Sequence of chain 1.IA:
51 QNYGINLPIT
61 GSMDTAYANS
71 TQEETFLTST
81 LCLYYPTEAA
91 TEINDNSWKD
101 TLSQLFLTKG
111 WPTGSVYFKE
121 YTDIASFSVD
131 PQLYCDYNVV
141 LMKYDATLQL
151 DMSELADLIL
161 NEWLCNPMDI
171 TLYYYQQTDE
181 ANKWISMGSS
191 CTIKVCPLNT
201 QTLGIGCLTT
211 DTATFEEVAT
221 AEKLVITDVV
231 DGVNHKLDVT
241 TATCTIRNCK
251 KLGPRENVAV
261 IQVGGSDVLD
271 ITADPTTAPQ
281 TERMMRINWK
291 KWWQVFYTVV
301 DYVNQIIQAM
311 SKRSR

The protein below binds the small molecule below.
Small molecule (SMILES): CC(=O)N[C@@H]1[C@@H](O)[C@H](O)[C@@H](CO)O[C@H]1O

Binding-site contacts:
Ligand atom C3 contacts residue ASN69 of chain 1.IA at 3.8 Å.
Ligand atom C7 contacts residue ASN69 of chain 1.IA at 3.9 Å.
Ligand atom C1 contacts residue ASN69 of chain 1.IA at 1.5 Å.
Ligand atom N2 contacts residue ASN69 of chain 1.IA at 2.9 Å (h-bond).
Ligand atom C5 contacts residue ASN69 of chain 1.IA at 3.7 Å.
Ligand atom O5 contacts residue ASN69 of chain 1.IA at 2.5 Å (h-bond).
Ligand atom O6 contacts residue ASN69 of chain 1.IA at 4.2 Å.
Ligand atom C4 contacts residue ASN69 of chain 1.IA at 4.2 Å.
Ligand atom O7 contacts residue ASN69 of chain 1.IA at 4.4 Å.
Ligand atom C2 contacts residue ASN69 of chain 1.IA at 2.5 Å.